Binding-site contacts:
Ligand atom C43 contacts residue GLN15 of chain 1.M at 4.5 Å.
Ligand atom C34 contacts residue PRO12 of chain 1.M at 4.0 Å (hydrophobic).
Ligand atom C43 contacts residue ALA16 of chain 1.M at 4.3 Å (hydrophobic).
Ligand atom C34 contacts residue DMU1 of chain 1.OA at 4.2 Å.
Ligand atom C25 contacts residue PRO12 of chain 1.M at 4.3 Å (hydrophobic).
Ligand atom C28 contacts residue GLN15 of chain 1.M at 4.0 Å.
Ligand atom C25 contacts residue DMU1 of chain 1.OA at 4.0 Å.
Ligand atom C40 contacts residue ALA16 of chain 1.M at 4.4 Å (hydrophobic).
Ligand atom C37 contacts residue PRO12 of chain 1.M at 4.2 Å (hydrophobic).
Ligand atom C37 contacts residue DMU1 of chain 1.OA at 4.2 Å.
Ligand atom C22 contacts residue PHE9 of chain 1.K at 3.4 Å (hydrophobic).
Ligand atom C22 contacts residue DMU1 of chain 1.OA at 3.6 Å.
Ligand atom C31 contacts residue DMU1 of chain 1.OA at 4.2 Å.
Ligand atom C28 contacts residue PHE9 of chain 1.K at 4.3 Å (hydrophobic).
Ligand atom C28 contacts residue DMU1 of chain 1.OA at 3.7 Å.
Ligand atom C25 contacts residue GLN15 of chain 1.M at 3.9 Å.
Ligand atom C34 contacts residue GLN15 of chain 1.M at 3.6 Å.
Ligand atom C43 contacts residue TRP409 of chain 1.A at 4.2 Å (hydrophobic).
Ligand atom C31 contacts residue PHE9 of chain 1.K at 3.8 Å (hydrophobic).
Ligand atom C40 contacts residue PRO12 of chain 1.M at 3.6 Å (hydrophobic).
Ligand atom C31 contacts residue PRO12 of chain 1.M at 4.0 Å (hydrophobic).
Ligand atom C43 contacts residue PRO12 of chain 1.M at 4.4 Å (hydrophobic).
Ligand atom C40 contacts residue GLN15 of chain 1.M at 3.9 Å.

The small molecule below binds the protein below.
Small molecule (SMILES): CCCCCCCCCCO[C@@H]1O[C@H](CO)[C@@H](O[C@H]2O[C@H](CO)[C@@H](O)[C@H](O)[C@H]2O)[C@H](O)[C@H]1O

Sequence of chain 1.M:
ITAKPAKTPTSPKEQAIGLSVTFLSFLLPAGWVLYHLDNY

Sequence of chain 1.K:
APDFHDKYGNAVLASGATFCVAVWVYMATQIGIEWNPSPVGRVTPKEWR

Sequence of chain 1.A:
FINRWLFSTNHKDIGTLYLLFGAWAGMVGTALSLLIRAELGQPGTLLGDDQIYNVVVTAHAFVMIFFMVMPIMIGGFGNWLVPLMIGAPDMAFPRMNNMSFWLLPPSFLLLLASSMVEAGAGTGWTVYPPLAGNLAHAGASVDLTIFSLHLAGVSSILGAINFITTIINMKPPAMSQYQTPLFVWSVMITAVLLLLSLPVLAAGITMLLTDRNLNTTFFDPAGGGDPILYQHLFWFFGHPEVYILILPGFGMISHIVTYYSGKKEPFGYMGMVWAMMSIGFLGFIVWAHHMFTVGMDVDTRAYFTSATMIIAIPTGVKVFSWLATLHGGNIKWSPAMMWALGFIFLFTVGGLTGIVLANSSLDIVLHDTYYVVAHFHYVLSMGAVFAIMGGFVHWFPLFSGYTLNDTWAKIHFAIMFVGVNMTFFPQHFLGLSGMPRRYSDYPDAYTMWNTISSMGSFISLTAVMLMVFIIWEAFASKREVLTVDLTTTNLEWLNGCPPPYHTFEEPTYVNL